Binding-site contacts:
Ligand atom C5 contacts residue LEU196 of chain 1.A at 3.9 Å (hydrophobic).
Ligand atom C3 contacts residue GLN91 of chain 1.A at 4.0 Å.
Ligand atom C13 contacts residue PHE129 of chain 1.A at 3.7 Å (hydrophobic).
Ligand atom C2 contacts residue VAL120 of chain 1.A at 3.9 Å (hydrophobic).
Ligand atom C1 contacts residue LEU196 of chain 1.A at 3.8 Å (hydrophobic).
Ligand atom N1 contacts residue HIS95 of chain 1.A at 3.2 Å (h-bond).
Ligand atom O2 contacts residue SER195 of chain 1.A at 4.0 Å.
Ligand atom N1 contacts residue HIS118 of chain 1.A at 3.4 Å (h-bond).
Ligand atom O2 contacts residue TRP207 of chain 1.A at 3.7 Å.
Ligand atom C1 contacts residue HIS93 of chain 1.A at 4.0 Å.
Ligand atom O1 contacts residue ZN1 of chain 1.B at 3.0 Å.
Ligand atom C6 contacts residue THR198 of chain 1.A at 3.5 Å.
Ligand atom C2 contacts residue LEU196 of chain 1.A at 4.0 Å (hydrophobic).
Ligand atom S1 contacts residue HIS93 of chain 1.A at 3.8 Å.
Ligand atom O1 contacts residue VAL141 of chain 1.A at 4.0 Å.
Ligand atom S1 contacts residue THR197 of chain 1.A at 3.9 Å.
Ligand atom S1 contacts residue ZN1 of chain 1.B at 3.0 Å.
Ligand atom N1 contacts residue HIS93 of chain 1.A at 3.3 Å (h-bond).
Ligand atom O2 contacts residue LEU196 of chain 1.A at 3.1 Å.
Ligand atom C15 contacts residue VAL133 of chain 1.A at 3.9 Å (hydrophobic).
Ligand atom O2 contacts residue THR197 of chain 1.A at 2.8 Å (h-bond).
Ligand atom N1 contacts residue ZN1 of chain 1.B at 1.9 Å.
Ligand atom C6 contacts residue LEU196 of chain 1.A at 3.6 Å (hydrophobic).
Ligand atom C6 contacts residue THR197 of chain 1.A at 4.1 Å.
Ligand atom C3 contacts residue GOL1 of chain 1.E at 3.6 Å.
Ligand atom N1 contacts residue THR197 of chain 1.A at 2.7 Å (h-bond).
Ligand atom C2 contacts residue HIS93 of chain 1.A at 3.7 Å.
Ligand atom O1 contacts residue VAL120 of chain 1.A at 3.7 Å.
Ligand atom C14 contacts residue PHE129 of chain 1.A at 3.8 Å (hydrophobic).
Ligand atom C5 contacts residue THR198 of chain 1.A at 3.3 Å.
Ligand atom C15 contacts residue LEU139 of chain 1.A at 3.6 Å (hydrophobic).
Ligand atom O1 contacts residue HIS118 of chain 1.A at 3.4 Å (h-bond).
Ligand atom C14 contacts residue VAL120 of chain 1.A at 4.0 Å (hydrophobic).
Ligand atom C7 contacts residue GOL1 of chain 1.E at 4.0 Å.
Ligand atom C13 contacts residue ILE90 of chain 1.A at 3.9 Å (hydrophobic).
Ligand atom C9 contacts residue PRO199 of chain 1.A at 3.4 Å (hydrophobic).
Ligand atom S1 contacts residue HIS118 of chain 1.A at 4.0 Å.
Ligand atom C9 contacts residue THR198 of chain 1.A at 3.7 Å.
Ligand atom C4 contacts residue GOL1 of chain 1.E at 3.8 Å.
Ligand atom O1 contacts residue HIS93 of chain 1.A at 3.1 Å.

This small molecule binds to this protein.
Small molecule (SMILES): Cc1onc(-c2ccccc2)c1-c1ccc(S(N)(=O)=O)cc1

Sequence of chain 1.A:
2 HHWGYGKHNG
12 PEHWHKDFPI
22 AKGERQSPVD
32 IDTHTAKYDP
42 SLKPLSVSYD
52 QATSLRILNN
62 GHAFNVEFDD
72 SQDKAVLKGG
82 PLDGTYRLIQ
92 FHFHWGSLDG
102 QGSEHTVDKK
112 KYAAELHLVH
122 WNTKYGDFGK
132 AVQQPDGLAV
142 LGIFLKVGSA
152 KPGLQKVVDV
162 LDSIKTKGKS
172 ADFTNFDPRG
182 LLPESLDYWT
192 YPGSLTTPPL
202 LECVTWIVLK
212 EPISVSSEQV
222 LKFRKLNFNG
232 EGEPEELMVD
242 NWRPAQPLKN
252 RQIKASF